Binding-site contacts:
Ligand atom C1 contacts residue LYS542 of chain 1.B at 4.5 Å.
Ligand atom C8 contacts residue GLU265 of chain 1.A at 4.3 Å.
Ligand atom C2 contacts residue ASN266 of chain 1.A at 2.5 Å.
Ligand atom N2 contacts residue GLU265 of chain 1.A at 3.4 Å (salt-bridge).
Ligand atom C7 contacts residue ASN266 of chain 1.A at 3.4 Å.
Ligand atom C4 contacts residue ASN266 of chain 1.A at 4.2 Å.
Ligand atom N2 contacts residue ASN264 of chain 1.A at 4.1 Å.
Ligand atom C3 contacts residue GLU265 of chain 1.A at 4.4 Å.
Ligand atom C3 contacts residue ASN266 of chain 1.A at 3.8 Å.
Ligand atom C7 contacts residue GLU265 of chain 1.A at 4.3 Å.
Ligand atom C6 contacts residue LYS542 of chain 1.B at 3.4 Å.
Ligand atom C1 contacts residue ASN266 of chain 1.A at 1.4 Å.
Ligand atom C1 contacts residue GLU265 of chain 1.A at 4.1 Å.
Ligand atom O5 contacts residue ASN266 of chain 1.A at 2.4 Å (h-bond).
Ligand atom O7 contacts residue ASN266 of chain 1.A at 3.5 Å (h-bond).
Ligand atom O7 contacts residue ASN264 of chain 1.A at 3.9 Å.
Ligand atom C5 contacts residue ASN266 of chain 1.A at 3.7 Å.
Ligand atom C8 contacts residue ASN266 of chain 1.A at 4.5 Å.
Ligand atom C8 contacts residue ASN264 of chain 1.A at 3.4 Å.
Ligand atom O6 contacts residue LYS542 of chain 1.B at 2.9 Å (salt-bridge).
Ligand atom C5 contacts residue LYS542 of chain 1.B at 4.0 Å.
Ligand atom C2 contacts residue GLU265 of chain 1.A at 4.2 Å.
Ligand atom N2 contacts residue ASN266 of chain 1.A at 2.9 Å (h-bond).
Ligand atom O5 contacts residue LYS542 of chain 1.B at 3.3 Å (salt-bridge).
Ligand atom O6 contacts residue ASN266 of chain 1.A at 4.4 Å.
Ligand atom C7 contacts residue ASN264 of chain 1.A at 3.6 Å.

This protein binds this small molecule.
Small molecule (SMILES): CC(=O)N[C@@H]1[C@@H](O)[C@H](O)[C@@H](CO)O[C@H]1O

Sequence of chain 1.A:
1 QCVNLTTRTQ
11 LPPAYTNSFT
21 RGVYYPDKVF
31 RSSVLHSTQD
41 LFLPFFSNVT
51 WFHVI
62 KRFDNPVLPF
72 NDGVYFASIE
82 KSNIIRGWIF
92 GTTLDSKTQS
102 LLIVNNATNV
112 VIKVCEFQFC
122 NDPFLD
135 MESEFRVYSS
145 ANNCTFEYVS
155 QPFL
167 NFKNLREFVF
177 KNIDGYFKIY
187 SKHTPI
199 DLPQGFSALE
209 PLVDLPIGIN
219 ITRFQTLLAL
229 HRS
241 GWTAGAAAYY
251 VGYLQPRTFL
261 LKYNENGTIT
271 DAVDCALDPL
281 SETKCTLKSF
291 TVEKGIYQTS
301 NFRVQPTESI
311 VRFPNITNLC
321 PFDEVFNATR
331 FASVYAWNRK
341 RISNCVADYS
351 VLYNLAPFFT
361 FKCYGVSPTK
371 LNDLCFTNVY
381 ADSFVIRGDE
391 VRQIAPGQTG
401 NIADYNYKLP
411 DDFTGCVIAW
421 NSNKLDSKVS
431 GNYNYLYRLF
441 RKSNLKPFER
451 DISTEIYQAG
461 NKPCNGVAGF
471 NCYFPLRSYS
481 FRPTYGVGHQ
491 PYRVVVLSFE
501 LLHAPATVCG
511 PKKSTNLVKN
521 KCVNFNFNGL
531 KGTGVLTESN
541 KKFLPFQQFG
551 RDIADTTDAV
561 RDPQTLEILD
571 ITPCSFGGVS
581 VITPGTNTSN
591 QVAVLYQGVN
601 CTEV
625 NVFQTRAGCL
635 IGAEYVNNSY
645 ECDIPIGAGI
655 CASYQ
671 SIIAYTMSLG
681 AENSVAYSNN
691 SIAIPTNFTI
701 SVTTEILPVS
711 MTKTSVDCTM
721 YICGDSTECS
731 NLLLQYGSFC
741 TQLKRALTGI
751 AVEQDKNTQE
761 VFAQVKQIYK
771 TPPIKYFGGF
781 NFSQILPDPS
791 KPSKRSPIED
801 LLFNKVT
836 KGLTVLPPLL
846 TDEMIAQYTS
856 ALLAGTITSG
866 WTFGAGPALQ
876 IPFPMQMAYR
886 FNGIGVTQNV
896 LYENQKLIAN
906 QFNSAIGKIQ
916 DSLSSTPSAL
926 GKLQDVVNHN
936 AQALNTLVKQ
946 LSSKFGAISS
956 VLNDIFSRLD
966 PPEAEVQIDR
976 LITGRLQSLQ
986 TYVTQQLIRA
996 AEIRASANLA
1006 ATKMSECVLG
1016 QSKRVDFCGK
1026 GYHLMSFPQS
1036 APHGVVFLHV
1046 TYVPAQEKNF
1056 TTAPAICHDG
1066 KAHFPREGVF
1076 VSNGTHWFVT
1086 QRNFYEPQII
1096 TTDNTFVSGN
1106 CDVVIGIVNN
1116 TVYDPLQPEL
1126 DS

Sequence of chain 1.B:
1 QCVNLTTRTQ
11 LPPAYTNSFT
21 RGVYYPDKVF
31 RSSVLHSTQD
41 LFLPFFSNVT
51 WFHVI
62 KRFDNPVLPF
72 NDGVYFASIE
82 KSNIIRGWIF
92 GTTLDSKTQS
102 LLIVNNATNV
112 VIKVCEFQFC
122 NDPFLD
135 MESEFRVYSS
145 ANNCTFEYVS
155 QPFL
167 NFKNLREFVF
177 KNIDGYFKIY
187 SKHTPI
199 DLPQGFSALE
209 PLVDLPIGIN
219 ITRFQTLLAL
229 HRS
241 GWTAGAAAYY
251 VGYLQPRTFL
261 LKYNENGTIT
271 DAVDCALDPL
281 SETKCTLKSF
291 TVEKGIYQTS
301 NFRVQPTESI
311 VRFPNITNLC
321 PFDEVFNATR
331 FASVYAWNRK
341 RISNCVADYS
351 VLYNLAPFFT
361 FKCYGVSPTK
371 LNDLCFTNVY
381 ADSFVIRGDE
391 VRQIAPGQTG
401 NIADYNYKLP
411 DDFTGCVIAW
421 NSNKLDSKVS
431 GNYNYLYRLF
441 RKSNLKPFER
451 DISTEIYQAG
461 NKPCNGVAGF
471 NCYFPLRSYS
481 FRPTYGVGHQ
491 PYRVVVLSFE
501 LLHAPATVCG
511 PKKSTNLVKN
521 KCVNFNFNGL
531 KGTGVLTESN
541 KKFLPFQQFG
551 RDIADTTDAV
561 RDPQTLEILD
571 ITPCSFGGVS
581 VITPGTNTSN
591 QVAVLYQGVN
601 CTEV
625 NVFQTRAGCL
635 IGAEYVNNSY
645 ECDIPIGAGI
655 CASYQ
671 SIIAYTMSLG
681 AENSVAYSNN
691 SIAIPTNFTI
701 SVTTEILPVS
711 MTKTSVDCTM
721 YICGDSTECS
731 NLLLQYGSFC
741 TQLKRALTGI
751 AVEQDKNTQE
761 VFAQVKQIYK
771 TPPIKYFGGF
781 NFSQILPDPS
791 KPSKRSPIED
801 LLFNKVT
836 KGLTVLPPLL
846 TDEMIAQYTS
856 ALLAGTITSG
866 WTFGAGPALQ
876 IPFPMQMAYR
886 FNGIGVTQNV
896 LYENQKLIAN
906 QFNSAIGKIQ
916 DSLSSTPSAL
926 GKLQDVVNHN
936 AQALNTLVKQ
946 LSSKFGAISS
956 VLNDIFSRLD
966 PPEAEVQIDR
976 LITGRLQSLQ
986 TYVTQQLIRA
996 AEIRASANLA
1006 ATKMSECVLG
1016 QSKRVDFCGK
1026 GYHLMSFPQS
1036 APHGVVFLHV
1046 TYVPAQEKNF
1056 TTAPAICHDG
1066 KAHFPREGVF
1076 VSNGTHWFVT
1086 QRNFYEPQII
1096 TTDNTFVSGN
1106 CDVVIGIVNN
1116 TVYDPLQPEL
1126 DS